This small molecule binds to this protein.
Small molecule (SMILES): CC(=O)N[C@@H]1[C@@H](O)[C@H](O)[C@@H](CO)O[C@H]1O

Binding-site contacts:
Ligand atom N2 contacts residue ASN654 of chain 1.A at 3.0 Å (h-bond).
Ligand atom C5 contacts residue ASN654 of chain 1.A at 3.7 Å.
Ligand atom O5 contacts residue ASN654 of chain 1.A at 2.3 Å (h-bond).
Ligand atom O7 contacts residue ASN654 of chain 1.A at 3.5 Å (h-bond).
Ligand atom C7 contacts residue ASN654 of chain 1.A at 3.5 Å.
Ligand atom C3 contacts residue ASN654 of chain 1.A at 3.8 Å.
Ligand atom C8 contacts residue VAL653 of chain 1.A at 4.4 Å (hydrophobic).
Ligand atom C8 contacts residue TYR652 of chain 1.A at 3.5 Å (hydrophobic).
Ligand atom C4 contacts residue ASN654 of chain 1.A at 4.3 Å.
Ligand atom C1 contacts residue ASN654 of chain 1.A at 1.5 Å.
Ligand atom C2 contacts residue ASN654 of chain 1.A at 2.5 Å.

Sequence of chain 1.A:
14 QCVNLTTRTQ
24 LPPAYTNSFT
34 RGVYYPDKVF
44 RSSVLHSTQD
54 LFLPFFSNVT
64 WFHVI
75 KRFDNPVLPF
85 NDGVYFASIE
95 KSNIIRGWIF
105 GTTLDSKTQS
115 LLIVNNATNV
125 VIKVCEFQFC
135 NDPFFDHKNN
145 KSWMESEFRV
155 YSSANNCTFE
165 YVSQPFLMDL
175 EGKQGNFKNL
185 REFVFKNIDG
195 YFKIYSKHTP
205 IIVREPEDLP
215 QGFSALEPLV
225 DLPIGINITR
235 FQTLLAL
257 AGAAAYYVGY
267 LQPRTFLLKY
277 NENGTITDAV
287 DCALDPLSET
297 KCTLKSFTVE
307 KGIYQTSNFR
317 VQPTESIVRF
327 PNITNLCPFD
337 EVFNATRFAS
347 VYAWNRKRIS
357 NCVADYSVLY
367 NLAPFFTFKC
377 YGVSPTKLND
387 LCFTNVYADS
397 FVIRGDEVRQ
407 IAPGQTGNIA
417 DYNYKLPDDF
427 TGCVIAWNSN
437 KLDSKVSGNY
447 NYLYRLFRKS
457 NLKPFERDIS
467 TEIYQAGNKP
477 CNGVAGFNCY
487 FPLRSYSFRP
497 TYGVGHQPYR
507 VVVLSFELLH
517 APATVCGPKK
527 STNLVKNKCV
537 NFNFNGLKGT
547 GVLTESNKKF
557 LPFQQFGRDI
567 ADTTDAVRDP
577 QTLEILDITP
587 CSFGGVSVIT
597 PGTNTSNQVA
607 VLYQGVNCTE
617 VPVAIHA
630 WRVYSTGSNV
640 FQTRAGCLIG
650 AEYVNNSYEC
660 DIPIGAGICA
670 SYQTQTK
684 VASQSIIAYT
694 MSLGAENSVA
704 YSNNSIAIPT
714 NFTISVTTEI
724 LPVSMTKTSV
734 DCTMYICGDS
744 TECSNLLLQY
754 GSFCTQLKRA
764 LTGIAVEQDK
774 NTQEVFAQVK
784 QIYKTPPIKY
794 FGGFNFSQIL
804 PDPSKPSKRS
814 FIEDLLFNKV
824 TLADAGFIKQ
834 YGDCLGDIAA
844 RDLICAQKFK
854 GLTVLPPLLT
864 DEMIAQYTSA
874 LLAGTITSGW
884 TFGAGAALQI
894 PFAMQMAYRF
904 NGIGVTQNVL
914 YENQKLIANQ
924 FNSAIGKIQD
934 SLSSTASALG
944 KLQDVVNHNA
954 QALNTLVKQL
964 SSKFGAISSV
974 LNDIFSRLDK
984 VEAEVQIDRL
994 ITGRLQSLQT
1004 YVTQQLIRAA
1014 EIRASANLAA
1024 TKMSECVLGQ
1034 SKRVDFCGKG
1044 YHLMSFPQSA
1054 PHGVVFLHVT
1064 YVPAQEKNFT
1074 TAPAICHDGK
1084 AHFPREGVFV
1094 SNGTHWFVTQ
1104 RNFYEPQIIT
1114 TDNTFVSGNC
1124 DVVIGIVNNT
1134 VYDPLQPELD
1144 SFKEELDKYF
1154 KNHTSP